Binding-site contacts:
Ligand atom C7 contacts residue GLY16 of chain 3.A at 3.8 Å.
Ligand atom C5 contacts residue ASN61 of chain 3.C at 3.7 Å.
Ligand atom C7 contacts residue ASN61 of chain 3.C at 3.6 Å.
Ligand atom C7 contacts residue GLU60 of chain 3.C at 3.9 Å.
Ligand atom C4 contacts residue ASN61 of chain 3.C at 4.2 Å.
Ligand atom O7 contacts residue GLY16 of chain 3.A at 3.0 Å (h-bond).
Ligand atom C1 contacts residue ASN61 of chain 3.C at 1.4 Å.
Ligand atom C8 contacts residue GLY16 of chain 3.A at 4.3 Å.
Ligand atom C8 contacts residue GLY13 of chain 3.A at 4.3 Å.
Ligand atom C8 contacts residue GLU60 of chain 3.C at 3.3 Å.
Ligand atom N2 contacts residue GLU60 of chain 3.C at 3.4 Å (salt-bridge).
Ligand atom C3 contacts residue ASN61 of chain 3.C at 3.8 Å.
Ligand atom C8 contacts residue SER17 of chain 3.A at 3.9 Å.
Ligand atom C7 contacts residue SER17 of chain 3.A at 3.9 Å.
Ligand atom O5 contacts residue ASN61 of chain 3.C at 2.4 Å (h-bond).
Ligand atom O7 contacts residue ASN61 of chain 3.C at 3.9 Å.
Ligand atom N2 contacts residue ASN61 of chain 3.C at 2.9 Å (h-bond).
Ligand atom O7 contacts residue SER17 of chain 3.A at 3.1 Å (h-bond).
Ligand atom C2 contacts residue ASN61 of chain 3.C at 2.5 Å.

Sequence of chain 3.A:
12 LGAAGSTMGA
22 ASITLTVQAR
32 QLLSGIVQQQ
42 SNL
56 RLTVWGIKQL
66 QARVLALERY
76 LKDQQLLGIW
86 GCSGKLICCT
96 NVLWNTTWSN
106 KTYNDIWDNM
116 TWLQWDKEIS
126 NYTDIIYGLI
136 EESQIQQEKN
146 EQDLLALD

Sequence of chain 3.C:
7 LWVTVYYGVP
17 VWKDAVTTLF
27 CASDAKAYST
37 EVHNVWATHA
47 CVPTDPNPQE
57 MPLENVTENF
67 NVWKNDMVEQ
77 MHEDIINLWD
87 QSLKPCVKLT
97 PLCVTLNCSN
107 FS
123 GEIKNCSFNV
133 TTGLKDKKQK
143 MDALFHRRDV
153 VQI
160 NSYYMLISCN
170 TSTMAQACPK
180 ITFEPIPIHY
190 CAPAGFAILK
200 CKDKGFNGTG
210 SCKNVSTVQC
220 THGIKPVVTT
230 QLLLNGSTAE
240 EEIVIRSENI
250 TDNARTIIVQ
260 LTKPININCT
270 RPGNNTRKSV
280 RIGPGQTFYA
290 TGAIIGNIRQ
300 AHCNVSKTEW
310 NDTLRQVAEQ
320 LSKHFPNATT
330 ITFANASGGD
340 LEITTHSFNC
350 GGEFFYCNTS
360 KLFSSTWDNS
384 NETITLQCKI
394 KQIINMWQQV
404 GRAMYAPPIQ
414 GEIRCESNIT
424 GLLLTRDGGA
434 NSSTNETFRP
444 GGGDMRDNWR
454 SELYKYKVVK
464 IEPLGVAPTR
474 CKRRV

This small molecule binds to this protein.
Small molecule (SMILES): CC(=O)N[C@@H]1[C@@H](O)[C@H](O)[C@@H](CO)O[C@H]1O